This small molecule binds to this protein.
Small molecule (SMILES): N[C@@H](CC(=O)O)C(=O)O

Sequence of chain 1.C:
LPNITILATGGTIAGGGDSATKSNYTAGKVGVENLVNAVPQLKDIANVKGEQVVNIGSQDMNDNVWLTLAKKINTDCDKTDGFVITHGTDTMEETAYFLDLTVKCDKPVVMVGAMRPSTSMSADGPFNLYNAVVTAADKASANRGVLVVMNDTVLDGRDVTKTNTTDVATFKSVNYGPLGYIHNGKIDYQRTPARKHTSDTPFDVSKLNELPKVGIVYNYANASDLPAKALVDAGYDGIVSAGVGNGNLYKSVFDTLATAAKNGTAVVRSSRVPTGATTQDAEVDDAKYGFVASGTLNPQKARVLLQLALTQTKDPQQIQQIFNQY

Binding-site contacts:
Ligand atom C contacts residue ASP90 of chain 1.A at 4.0 Å.
Ligand atom CB contacts residue GLU283 of chain 1.C at 3.6 Å.
Ligand atom C contacts residue THR89 of chain 1.A at 3.8 Å.
Ligand atom O contacts residue SER58 of chain 1.A at 2.5 Å (h-bond).
Ligand atom O contacts residue GLY88 of chain 1.A at 3.1 Å.
Ligand atom CA contacts residue GLN59 of chain 1.A at 3.8 Å.
Ligand atom OD2 contacts residue ALA114 of chain 1.A at 3.9 Å.
Ligand atom O contacts residue THR89 of chain 1.A at 3.1 Å (h-bond).
Ligand atom CG contacts residue THR12 of chain 1.A at 2.7 Å.
Ligand atom OXT contacts residue GLY11 of chain 1.A at 3.4 Å.
Ligand atom N contacts residue GLU283 of chain 1.C at 2.4 Å (salt-bridge).
Ligand atom CA contacts residue THR12 of chain 1.A at 3.3 Å.
Ligand atom O contacts residue ASP90 of chain 1.A at 3.0 Å (salt-bridge).
Ligand atom N contacts residue GLN59 of chain 1.A at 2.8 Å (h-bond).
Ligand atom OD1 contacts residue THR12 of chain 1.A at 2.9 Å (h-bond).
Ligand atom OXT contacts residue GLN59 of chain 1.A at 3.7 Å.
Ligand atom OD1 contacts residue ALA114 of chain 1.A at 3.1 Å (h-bond).
Ligand atom CB contacts residue ASP90 of chain 1.A at 3.3 Å.
Ligand atom CB contacts residue TYR25 of chain 1.A at 4.0 Å (hydrophobic).
Ligand atom OXT contacts residue GLY88 of chain 1.A at 3.1 Å.
Ligand atom OD1 contacts residue THR89 of chain 1.A at 2.5 Å (h-bond).
Ligand atom OXT contacts residue SER58 of chain 1.A at 2.8 Å (h-bond).
Ligand atom OXT contacts residue THR12 of chain 1.A at 4.1 Å.
Ligand atom OXT contacts residue GLY57 of chain 1.A at 3.3 Å.
Ligand atom CG contacts residue THR89 of chain 1.A at 2.9 Å.
Ligand atom CA contacts residue GLU283 of chain 1.C at 3.3 Å.
Ligand atom C contacts residue SER58 of chain 1.A at 3.5 Å.
Ligand atom CB contacts residue THR89 of chain 1.A at 3.5 Å.
Ligand atom N contacts residue ASP90 of chain 1.A at 3.0 Å (salt-bridge).
Ligand atom N contacts residue ASN248 of chain 1.C at 3.5 Å (h-bond).
Ligand atom OD2 contacts residue THR12 of chain 1.A at 2.9 Å (h-bond).
Ligand atom CA contacts residue ASP90 of chain 1.A at 3.9 Å.
Ligand atom OD2 contacts residue THR89 of chain 1.A at 2.9 Å (h-bond).
Ligand atom O contacts residue GLN59 of chain 1.A at 4.1 Å.
Ligand atom CB contacts residue THR12 of chain 1.A at 3.1 Å.
Ligand atom OD2 contacts residue GLY88 of chain 1.A at 3.2 Å.
Ligand atom C contacts residue GLN59 of chain 1.A at 3.6 Å.
Ligand atom CG contacts residue ALA114 of chain 1.A at 3.9 Å (hydrophobic).
Ligand atom C contacts residue GLY88 of chain 1.A at 3.3 Å.
Ligand atom OD2 contacts residue GLY11 of chain 1.A at 3.9 Å.

Sequence of chain 1.A:
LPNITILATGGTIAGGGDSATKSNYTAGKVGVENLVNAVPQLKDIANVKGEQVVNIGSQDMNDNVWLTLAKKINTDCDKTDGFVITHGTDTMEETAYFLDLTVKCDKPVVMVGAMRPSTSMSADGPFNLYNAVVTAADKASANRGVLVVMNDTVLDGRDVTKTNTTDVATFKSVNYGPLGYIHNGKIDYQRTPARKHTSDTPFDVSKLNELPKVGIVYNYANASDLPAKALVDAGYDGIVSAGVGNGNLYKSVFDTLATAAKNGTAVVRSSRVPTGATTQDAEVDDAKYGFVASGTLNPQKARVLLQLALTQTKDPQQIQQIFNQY